Binding-site contacts:
Ligand atom O8 contacts residue GLN203 of chain 2.A at 3.0 Å (h-bond).
Ligand atom N13 contacts residue ALA232 of chain 2.A at 3.5 Å (h-bond).
Ligand atom N9 contacts residue TYR106 of chain 2.A at 3.2 Å.
Ligand atom N12 contacts residue ASP156 of chain 2.A at 2.7 Å (salt-bridge).
Ligand atom N11 contacts residue ASP156 of chain 2.A at 2.8 Å (salt-bridge).
Ligand atom O8 contacts residue ASP156 of chain 2.A at 3.6 Å (salt-bridge).
Ligand atom C24 contacts residue ARG286 of chain 2.A at 3.4 Å.
Ligand atom C10 contacts residue TYR106 of chain 2.A at 3.6 Å (hydrophobic).
Ligand atom N14 contacts residue GLY261 of chain 2.A at 3.6 Å.
Ligand atom N13 contacts residue LEU231 of chain 2.A at 2.8 Å (h-bond).
Ligand atom N16 contacts residue ALA232 of chain 2.A at 3.0 Å (h-bond).
Ligand atom C10 contacts residue ASP102 of chain 2.A at 3.6 Å.
Ligand atom C2 contacts residue TYR106 of chain 2.A at 3.6 Å (hydrophobic).
Ligand atom C19 contacts residue VAL282 of chain 2.A at 3.5 Å (hydrophobic).
Ligand atom N9 contacts residue ASP102 of chain 2.A at 2.8 Å (salt-bridge).
Ligand atom C3 contacts residue LEU231 of chain 2.A at 3.7 Å (hydrophobic).
Ligand atom N11 contacts residue ASP102 of chain 2.A at 2.8 Å (salt-bridge).
Ligand atom C17 contacts residue GLY261 of chain 2.A at 3.6 Å.
Ligand atom O8 contacts residue GLY229 of chain 2.A at 3.3 Å.
Ligand atom C19 contacts residue ARG286 of chain 2.A at 3.2 Å.
Ligand atom C10 contacts residue MET260 of chain 2.A at 3.6 Å (hydrophobic).
Ligand atom N9 contacts residue MET260 of chain 2.A at 3.4 Å.
Ligand atom C3 contacts residue TYR106 of chain 2.A at 3.5 Å (hydrophobic).
Ligand atom C10 contacts residue ASP156 of chain 2.A at 3.5 Å.
Ligand atom C18 contacts residue ALA232 of chain 2.A at 3.5 Å (hydrophobic).
Ligand atom N13 contacts residue MET260 of chain 2.A at 3.6 Å (h-bond).
Ligand atom C15 contacts residue MET260 of chain 2.A at 3.6 Å (hydrophobic).
Ligand atom N14 contacts residue TYR106 of chain 2.A at 3.6 Å.
Ligand atom N11 contacts residue ILE201 of chain 2.A at 3.5 Å.
Ligand atom C5 contacts residue TYR106 of chain 2.A at 3.4 Å (hydrophobic).
Ligand atom O8 contacts residue GLY230 of chain 2.A at 2.8 Å (h-bond).
Ligand atom C7 contacts residue ASP156 of chain 2.A at 3.6 Å.
Ligand atom C15 contacts residue ALA232 of chain 2.A at 3.6 Å (hydrophobic).
Ligand atom C17 contacts residue TYR106 of chain 2.A at 3.7 Å (hydrophobic).
Ligand atom N16 contacts residue GLY261 of chain 2.A at 3.6 Å.
Ligand atom O8 contacts residue CYS158 of chain 2.A at 3.6 Å (h-bond).
Ligand atom C1 contacts residue TYR106 of chain 2.A at 3.6 Å (hydrophobic).
Ligand atom C4 contacts residue TYR106 of chain 2.A at 3.5 Å (hydrophobic).
Ligand atom C6 contacts residue TYR106 of chain 2.A at 3.4 Å (hydrophobic).
Ligand atom C15 contacts residue GLY261 of chain 2.A at 3.7 Å.

The small molecule below binds the protein below.
Small molecule (SMILES): Nc1nc2cc3nc(NCCc4ccccc4)[nH]c3cc2c(=O)[nH]1

Sequence of chain 2.A:
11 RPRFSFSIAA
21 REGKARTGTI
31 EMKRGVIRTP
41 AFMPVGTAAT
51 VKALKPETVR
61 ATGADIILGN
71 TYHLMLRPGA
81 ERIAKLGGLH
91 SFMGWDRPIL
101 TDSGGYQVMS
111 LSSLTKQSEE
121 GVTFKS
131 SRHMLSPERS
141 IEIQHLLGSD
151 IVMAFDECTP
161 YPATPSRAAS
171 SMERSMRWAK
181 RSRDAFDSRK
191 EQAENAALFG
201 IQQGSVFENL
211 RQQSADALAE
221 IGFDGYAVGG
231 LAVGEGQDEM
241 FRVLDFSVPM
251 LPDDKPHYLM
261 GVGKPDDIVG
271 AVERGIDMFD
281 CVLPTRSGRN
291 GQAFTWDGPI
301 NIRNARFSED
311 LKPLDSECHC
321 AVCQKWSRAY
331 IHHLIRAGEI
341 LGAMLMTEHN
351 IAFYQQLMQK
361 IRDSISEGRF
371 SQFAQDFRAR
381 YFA